The protein below binds the small molecule below.
Small molecule (SMILES): Cc1cc(CCCCCCCOc2ccc(C3=NCCO3)cc2)on1

Sequence of chain 46.D:
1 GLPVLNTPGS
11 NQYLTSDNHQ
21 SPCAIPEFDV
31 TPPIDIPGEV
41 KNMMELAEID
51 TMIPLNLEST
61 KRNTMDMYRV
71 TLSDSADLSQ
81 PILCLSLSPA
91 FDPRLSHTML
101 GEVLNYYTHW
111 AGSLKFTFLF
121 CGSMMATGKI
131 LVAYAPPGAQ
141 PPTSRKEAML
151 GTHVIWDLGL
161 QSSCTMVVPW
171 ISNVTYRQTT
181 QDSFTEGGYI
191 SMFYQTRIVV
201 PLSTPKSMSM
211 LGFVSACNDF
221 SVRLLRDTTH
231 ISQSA

Sequence of chain 47.D:
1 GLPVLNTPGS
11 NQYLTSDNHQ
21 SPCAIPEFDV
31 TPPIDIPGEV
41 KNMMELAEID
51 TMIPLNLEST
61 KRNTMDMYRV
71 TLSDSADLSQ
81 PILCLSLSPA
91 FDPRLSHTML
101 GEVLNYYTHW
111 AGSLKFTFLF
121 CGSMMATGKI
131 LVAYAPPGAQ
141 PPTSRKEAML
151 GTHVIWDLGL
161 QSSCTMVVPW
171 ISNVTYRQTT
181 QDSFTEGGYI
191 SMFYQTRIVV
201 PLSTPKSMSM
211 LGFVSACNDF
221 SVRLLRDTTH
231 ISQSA

Sequence of chain 46.B:
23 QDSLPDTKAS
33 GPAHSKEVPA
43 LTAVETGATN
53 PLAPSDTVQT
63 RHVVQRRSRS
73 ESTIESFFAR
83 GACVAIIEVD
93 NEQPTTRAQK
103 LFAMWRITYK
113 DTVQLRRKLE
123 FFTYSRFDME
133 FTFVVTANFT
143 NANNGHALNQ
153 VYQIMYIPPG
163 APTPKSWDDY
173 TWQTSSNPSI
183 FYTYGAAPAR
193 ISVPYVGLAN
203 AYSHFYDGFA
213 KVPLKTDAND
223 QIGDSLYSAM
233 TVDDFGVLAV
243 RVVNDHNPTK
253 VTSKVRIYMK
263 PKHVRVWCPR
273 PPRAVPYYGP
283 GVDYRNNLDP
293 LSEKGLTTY

Binding-site contacts:
Ligand atom O1 contacts residue TYR204 of chain 46.B at 3.6 Å.
Ligand atom C2B contacts residue TYR158 of chain 46.B at 3.5 Å (hydrophobic).
Ligand atom C4A contacts residue ILE182 of chain 46.B at 3.9 Å (hydrophobic).
Ligand atom C2C contacts residue PHE237 of chain 46.B at 3.8 Å (hydrophobic).
Ligand atom C5C contacts residue VAL195 of chain 46.B at 3.8 Å (hydrophobic).
Ligand atom O1A contacts residue PHE135 of chain 46.B at 3.8 Å.
Ligand atom O1B contacts residue ILE109 of chain 46.B at 3.8 Å.
Ligand atom C5B contacts residue LEU240 of chain 46.B at 3.5 Å (hydrophobic).
Ligand atom C5 contacts residue TYR111 of chain 46.B at 3.8 Å (hydrophobic).
Ligand atom C5B contacts residue ILE193 of chain 46.B at 3.9 Å (hydrophobic).
Ligand atom O1B contacts residue PHE133 of chain 46.B at 3.9 Å.
Ligand atom C5A contacts residue ILE182 of chain 46.B at 3.5 Å (hydrophobic).
Ligand atom C4C contacts residue PHE237 of chain 46.B at 3.6 Å (hydrophobic).
Ligand atom C4C contacts residue VAL198 of chain 46.B at 3.8 Å (hydrophobic).
Ligand atom C4A contacts residue PRO180 of chain 46.B at 3.3 Å (hydrophobic).
Ligand atom C4A contacts residue SER181 of chain 46.B at 3.8 Å.
Ligand atom C3 contacts residue PHE237 of chain 46.B at 3.7 Å (hydrophobic).
Ligand atom C4 contacts residue TYR111 of chain 46.B at 3.6 Å (hydrophobic).
Ligand atom C31 contacts residue TYR111 of chain 46.B at 3.7 Å (hydrophobic).
Ligand atom N2 contacts residue TYR111 of chain 46.B at 3.1 Å.
Ligand atom C4B contacts residue ILE193 of chain 46.B at 3.8 Å (hydrophobic).
Ligand atom N3A contacts residue TYR158 of chain 46.B at 3.7 Å.
Ligand atom C4 contacts residue PHE237 of chain 46.B at 3.1 Å (hydrophobic).
Ligand atom C6C contacts residue PHE237 of chain 46.B at 3.9 Å (hydrophobic).
Ligand atom C6B contacts residue PHE133 of chain 46.B at 3.5 Å (hydrophobic).
Ligand atom C2B contacts residue VAL195 of chain 46.B at 3.9 Å (hydrophobic).
Ligand atom O1 contacts residue TYR111 of chain 46.B at 3.5 Å.
Ligand atom C4B contacts residue TYR158 of chain 46.B at 3.8 Å (hydrophobic).
Ligand atom C3 contacts residue TYR111 of chain 46.B at 3.2 Å (hydrophobic).
Ligand atom C6C contacts residue VAL198 of chain 46.B at 3.9 Å (hydrophobic).
Ligand atom C7C contacts residue TYR158 of chain 46.B at 3.8 Å (hydrophobic).
Ligand atom C3B contacts residue TYR158 of chain 46.B at 3.4 Å (hydrophobic).
Ligand atom O1 contacts residue PHE129 of chain 46.B at 3.8 Å.
Ligand atom C2A contacts residue ILE193 of chain 46.B at 3.9 Å (hydrophobic).
Ligand atom N3A contacts residue ALA24 of chain 46.D at 3.9 Å.
Ligand atom N3A contacts residue PRO180 of chain 46.B at 3.7 Å.
Ligand atom C5A contacts residue ILE156 of chain 46.B at 3.2 Å (hydrophobic).
Ligand atom C2A contacts residue TYR158 of chain 46.B at 3.9 Å (hydrophobic).
Ligand atom N2 contacts residue TYR204 of chain 46.B at 3.8 Å.
Ligand atom C31 contacts residue PHE237 of chain 46.B at 3.8 Å (hydrophobic).